A small-molecule ligand and the protein it binds are described below.
Small molecule (SMILES): OC(O)(C(F)(F)F)C(F)(F)F

Sequence of chain 1.A:
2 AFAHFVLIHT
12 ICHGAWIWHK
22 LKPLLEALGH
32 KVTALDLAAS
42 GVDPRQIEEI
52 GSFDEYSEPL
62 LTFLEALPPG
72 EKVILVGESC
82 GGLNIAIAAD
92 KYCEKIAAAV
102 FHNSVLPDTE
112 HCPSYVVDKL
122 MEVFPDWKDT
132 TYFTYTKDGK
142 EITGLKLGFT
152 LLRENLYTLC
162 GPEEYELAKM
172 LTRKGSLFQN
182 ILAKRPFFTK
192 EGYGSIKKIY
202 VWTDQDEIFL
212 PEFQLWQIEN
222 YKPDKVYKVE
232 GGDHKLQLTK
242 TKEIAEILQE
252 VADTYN

Binding-site contacts:
Ligand atom O1 contacts residue HIS14 of chain 1.A at 3.6 Å.
Ligand atom F1 contacts residue SER80 of chain 1.A at 4.1 Å.
Ligand atom F4 contacts residue CYS81 of chain 1.A at 3.2 Å.
Ligand atom C1 contacts residue LEU157 of chain 1.A at 3.9 Å (hydrophobic).
Ligand atom F3 contacts residue HIS235 of chain 1.A at 3.4 Å.
Ligand atom F2 contacts residue ILE209 of chain 1.A at 4.3 Å.
Ligand atom C2 contacts residue TRP128 of chain 1.A at 4.1 Å (hydrophobic).
Ligand atom F2 contacts residue LEU157 of chain 1.A at 3.4 Å.
Ligand atom F2 contacts residue LEU148 of chain 1.A at 3.6 Å.
Ligand atom F5 contacts residue CYS81 of chain 1.A at 3.9 Å.
Ligand atom O1 contacts residue ILE12 of chain 1.A at 3.4 Å (h-bond).
Ligand atom C1 contacts residue ILE209 of chain 1.A at 3.9 Å (hydrophobic).
Ligand atom O1 contacts residue LEU148 of chain 1.A at 3.4 Å.
Ligand atom C contacts residue ILE12 of chain 1.A at 4.3 Å (hydrophobic).
Ligand atom C contacts residue SER80 of chain 1.A at 3.8 Å.
Ligand atom F2 contacts residue TRP128 of chain 1.A at 4.0 Å.
Ligand atom F6 contacts residue LEU148 of chain 1.A at 3.2 Å.
Ligand atom F6 contacts residue ILE12 of chain 1.A at 4.0 Å.
Ligand atom C2 contacts residue ILE12 of chain 1.A at 3.8 Å (hydrophobic).
Ligand atom F3 contacts residue SER80 of chain 1.A at 3.5 Å.
Ligand atom F5 contacts residue THR11 of chain 1.A at 3.7 Å.
Ligand atom F4 contacts residue TRP128 of chain 1.A at 3.6 Å.
Ligand atom F1 contacts residue PHE210 of chain 1.A at 3.9 Å.
Ligand atom C2 contacts residue CYS81 of chain 1.A at 4.1 Å (hydrophobic).
Ligand atom F6 contacts residue TRP128 of chain 1.A at 3.2 Å.
Ligand atom O2 contacts residue THR11 of chain 1.A at 2.9 Å (h-bond).
Ligand atom F4 contacts residue ILE12 of chain 1.A at 4.1 Å.
Ligand atom F6 contacts residue LEU146 of chain 1.A at 4.2 Å.
Ligand atom F1 contacts residue ILE209 of chain 1.A at 3.8 Å.
Ligand atom O1 contacts residue THR11 of chain 1.A at 3.6 Å.
Ligand atom O2 contacts residue SER80 of chain 1.A at 2.5 Å (h-bond).
Ligand atom O2 contacts residue CYS81 of chain 1.A at 4.0 Å.
Ligand atom F1 contacts residue TRP128 of chain 1.A at 3.6 Å.
Ligand atom O1 contacts residue LEU157 of chain 1.A at 3.8 Å.
Ligand atom C contacts residue THR11 of chain 1.A at 4.0 Å.
Ligand atom F5 contacts residue ILE12 of chain 1.A at 2.7 Å.
Ligand atom C1 contacts residue SER80 of chain 1.A at 4.0 Å.
Ligand atom F3 contacts residue LEU157 of chain 1.A at 3.4 Å.
Ligand atom F3 contacts residue ILE209 of chain 1.A at 3.0 Å.
Ligand atom F4 contacts residue LEU178 of chain 1.A at 3.8 Å.